Binding-site contacts:
Ligand atom C5 contacts residue PRO261 of chain 2.D at 4.3 Å (hydrophobic).
Ligand atom C2 contacts residue ASN416 of chain 2.D at 2.5 Å.
Ligand atom C6 contacts residue ASN416 of chain 2.D at 3.5 Å.
Ligand atom C3 contacts residue ASN416 of chain 2.D at 3.8 Å.
Ligand atom O7 contacts residue NAG1 of chain 2.L at 3.3 Å (h-bond).
Ligand atom C7 contacts residue ASN232 of chain 2.D at 3.4 Å.
Ligand atom N2 contacts residue ASN416 of chain 2.D at 3.1 Å (h-bond).
Ligand atom O6 contacts residue PRO261 of chain 2.D at 3.3 Å.
Ligand atom O7 contacts residue ASN232 of chain 2.D at 2.8 Å (h-bond).
Ligand atom O5 contacts residue ASN416 of chain 2.D at 2.4 Å (h-bond).
Ligand atom C6 contacts residue LEU235 of chain 2.D at 4.2 Å (hydrophobic).
Ligand atom C4 contacts residue ASN416 of chain 2.D at 4.2 Å.
Ligand atom N2 contacts residue ASN232 of chain 2.D at 4.2 Å.
Ligand atom O6 contacts residue ASN416 of chain 2.D at 4.5 Å.
Ligand atom O6 contacts residue LEU235 of chain 2.D at 3.3 Å.
Ligand atom C6 contacts residue PRO261 of chain 2.D at 3.9 Å (hydrophobic).
Ligand atom C5 contacts residue ASN416 of chain 2.D at 3.5 Å.
Ligand atom C1 contacts residue ASN416 of chain 2.D at 1.4 Å.
Ligand atom C8 contacts residue LYS222 of chain 2.D at 4.0 Å.
Ligand atom C8 contacts residue ASN232 of chain 2.D at 3.8 Å.
Ligand atom O5 contacts residue PRO261 of chain 2.D at 4.0 Å.
Ligand atom C7 contacts residue ASN416 of chain 2.D at 3.5 Å.
Ligand atom C8 contacts residue ASN416 of chain 2.D at 3.5 Å.

Sequence of chain 2.D:
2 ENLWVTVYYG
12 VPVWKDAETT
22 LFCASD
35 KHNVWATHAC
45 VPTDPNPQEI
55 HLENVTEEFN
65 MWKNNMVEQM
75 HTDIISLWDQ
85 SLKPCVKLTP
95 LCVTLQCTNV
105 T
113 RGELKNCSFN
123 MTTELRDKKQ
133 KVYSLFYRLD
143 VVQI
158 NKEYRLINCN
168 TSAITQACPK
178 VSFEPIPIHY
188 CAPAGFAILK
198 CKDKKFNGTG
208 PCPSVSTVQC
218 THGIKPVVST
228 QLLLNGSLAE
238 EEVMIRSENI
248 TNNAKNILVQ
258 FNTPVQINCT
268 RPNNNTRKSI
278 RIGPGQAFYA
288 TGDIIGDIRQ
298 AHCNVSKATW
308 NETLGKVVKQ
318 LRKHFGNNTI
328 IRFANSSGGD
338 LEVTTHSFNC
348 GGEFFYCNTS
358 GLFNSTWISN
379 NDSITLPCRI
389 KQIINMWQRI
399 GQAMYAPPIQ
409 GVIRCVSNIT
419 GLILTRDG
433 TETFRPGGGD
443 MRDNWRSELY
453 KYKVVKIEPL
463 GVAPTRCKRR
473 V

This protein binds this small molecule.
Small molecule (SMILES): CC(=O)N[C@H]1[C@H](O[C@H]2[C@H](O)[C@@H](NC(C)=O)CO[C@@H]2CO)O[C@H](CO)[C@@H](O)[C@@H]1O